Sequence of chain 40.C:
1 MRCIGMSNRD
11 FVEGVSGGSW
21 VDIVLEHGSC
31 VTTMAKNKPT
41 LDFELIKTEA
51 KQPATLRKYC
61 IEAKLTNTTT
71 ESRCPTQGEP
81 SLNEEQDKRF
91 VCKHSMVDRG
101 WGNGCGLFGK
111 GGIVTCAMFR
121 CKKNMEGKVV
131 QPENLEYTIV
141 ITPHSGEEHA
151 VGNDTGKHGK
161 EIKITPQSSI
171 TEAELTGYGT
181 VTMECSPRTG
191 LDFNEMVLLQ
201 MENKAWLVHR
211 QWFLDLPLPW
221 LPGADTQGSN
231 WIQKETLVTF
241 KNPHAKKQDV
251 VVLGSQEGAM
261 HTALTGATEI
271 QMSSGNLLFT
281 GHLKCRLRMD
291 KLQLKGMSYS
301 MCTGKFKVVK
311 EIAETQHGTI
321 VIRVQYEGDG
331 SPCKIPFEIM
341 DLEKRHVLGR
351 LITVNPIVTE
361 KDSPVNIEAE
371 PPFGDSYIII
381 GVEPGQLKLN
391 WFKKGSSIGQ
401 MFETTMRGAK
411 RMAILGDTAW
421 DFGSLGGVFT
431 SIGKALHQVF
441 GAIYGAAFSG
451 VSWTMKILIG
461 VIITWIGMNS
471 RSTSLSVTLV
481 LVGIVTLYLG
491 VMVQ

A protein and the small-molecule ligand that binds it are described below.
Small molecule (SMILES): CC(=O)N[C@@H]1[C@@H](O)[C@H](O)[C@@H](CO)O[C@H]1O

Sequence of chain 40.A:
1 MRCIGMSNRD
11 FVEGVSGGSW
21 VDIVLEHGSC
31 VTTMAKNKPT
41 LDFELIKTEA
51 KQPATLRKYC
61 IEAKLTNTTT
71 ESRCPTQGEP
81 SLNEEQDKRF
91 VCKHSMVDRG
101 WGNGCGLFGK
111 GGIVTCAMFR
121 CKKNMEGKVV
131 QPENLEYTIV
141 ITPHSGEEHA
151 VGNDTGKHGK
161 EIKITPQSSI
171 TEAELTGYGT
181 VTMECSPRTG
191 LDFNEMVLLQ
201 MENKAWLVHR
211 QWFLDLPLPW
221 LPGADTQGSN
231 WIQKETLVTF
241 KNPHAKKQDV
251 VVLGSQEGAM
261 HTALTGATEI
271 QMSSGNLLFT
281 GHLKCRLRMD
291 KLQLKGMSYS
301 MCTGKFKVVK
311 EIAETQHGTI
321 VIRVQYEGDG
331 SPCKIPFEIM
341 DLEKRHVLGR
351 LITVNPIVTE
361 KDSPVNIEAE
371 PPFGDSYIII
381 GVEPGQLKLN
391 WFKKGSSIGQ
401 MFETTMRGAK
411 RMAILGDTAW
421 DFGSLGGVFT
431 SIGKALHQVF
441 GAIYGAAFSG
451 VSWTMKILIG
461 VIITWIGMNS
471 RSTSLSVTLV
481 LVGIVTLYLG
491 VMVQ

Binding-site contacts:
Ligand atom C6 contacts residue HIS158 of chain 40.A at 3.8 Å.
Ligand atom N2 contacts residue ASN153 of chain 40.A at 2.9 Å (h-bond).
Ligand atom C8 contacts residue GLY102 of chain 40.C at 3.3 Å.
Ligand atom O5 contacts residue LYS157 of chain 40.A at 4.5 Å.
Ligand atom C7 contacts residue ASN153 of chain 40.A at 3.7 Å.
Ligand atom O5 contacts residue THR155 of chain 40.A at 4.3 Å.
Ligand atom C1 contacts residue THR155 of chain 40.A at 3.9 Å.
Ligand atom C5 contacts residue LYS157 of chain 40.A at 4.1 Å.
Ligand atom C8 contacts residue TRP101 of chain 40.C at 3.6 Å (hydrophobic).
Ligand atom C8 contacts residue ASN103 of chain 40.C at 4.5 Å.
Ligand atom C1 contacts residue HIS158 of chain 40.A at 4.0 Å.
Ligand atom C1 contacts residue HIS149 of chain 40.A at 4.0 Å.
Ligand atom O7 contacts residue HIS149 of chain 40.A at 3.3 Å.
Ligand atom C7 contacts residue HIS149 of chain 40.A at 4.2 Å.
Ligand atom O7 contacts residue ASN153 of chain 40.A at 4.0 Å.
Ligand atom O3 contacts residue HIS149 of chain 40.A at 4.4 Å.
Ligand atom C5 contacts residue HIS158 of chain 40.A at 4.1 Å.
Ligand atom C3 contacts residue ASN153 of chain 40.A at 3.8 Å.
Ligand atom C2 contacts residue HIS149 of chain 40.A at 3.6 Å.
Ligand atom O5 contacts residue ASN153 of chain 40.A at 2.4 Å (h-bond).
Ligand atom C6 contacts residue LYS157 of chain 40.A at 3.8 Å.
Ligand atom C1 contacts residue ASN153 of chain 40.A at 1.4 Å.
Ligand atom O5 contacts residue HIS158 of chain 40.A at 3.1 Å.
Ligand atom O5 contacts residue HIS149 of chain 40.A at 4.1 Å.
Ligand atom C4 contacts residue ASN153 of chain 40.A at 4.2 Å.
Ligand atom O6 contacts residue LYS157 of chain 40.A at 3.8 Å.
Ligand atom N2 contacts residue HIS149 of chain 40.A at 4.3 Å.
Ligand atom C2 contacts residue ASN153 of chain 40.A at 2.5 Å.
Ligand atom C5 contacts residue ASN153 of chain 40.A at 3.7 Å.